A protein and the small-molecule ligand that binds it are described below.
Small molecule (SMILES): O=P(O)(O)OC[C@@H](O)[C@@H](O)[C@@H](O)COP(=O)(O)OC[C@@H](O)[C@@H](O)[C@@H](O)COP(=O)(O)O

Sequence of chain 1.A:
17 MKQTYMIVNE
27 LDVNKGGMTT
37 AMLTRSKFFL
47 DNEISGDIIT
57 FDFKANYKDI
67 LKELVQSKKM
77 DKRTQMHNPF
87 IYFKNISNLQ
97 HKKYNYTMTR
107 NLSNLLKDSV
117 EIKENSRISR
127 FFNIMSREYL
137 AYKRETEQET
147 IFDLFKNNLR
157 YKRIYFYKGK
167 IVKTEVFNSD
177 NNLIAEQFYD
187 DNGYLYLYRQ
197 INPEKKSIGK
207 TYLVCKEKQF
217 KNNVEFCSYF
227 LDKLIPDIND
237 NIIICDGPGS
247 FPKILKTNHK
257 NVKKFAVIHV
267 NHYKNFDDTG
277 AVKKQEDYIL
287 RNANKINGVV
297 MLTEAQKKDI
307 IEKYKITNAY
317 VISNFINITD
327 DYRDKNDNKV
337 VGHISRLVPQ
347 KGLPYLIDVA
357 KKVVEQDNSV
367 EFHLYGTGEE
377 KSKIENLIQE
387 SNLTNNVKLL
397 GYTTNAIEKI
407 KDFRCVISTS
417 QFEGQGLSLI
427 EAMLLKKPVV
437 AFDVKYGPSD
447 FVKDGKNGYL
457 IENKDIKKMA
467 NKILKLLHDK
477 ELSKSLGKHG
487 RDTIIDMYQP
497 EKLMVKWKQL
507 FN

Binding-site contacts:
Ligand atom OAA contacts residue LYS249 of chain 1.A at 2.8 Å (salt-bridge).
Ligand atom OAQ contacts residue GLY243 of chain 1.A at 3.2 Å.
Ligand atom OAQ contacts residue ASN25 of chain 1.A at 3.3 Å (h-bond).
Ligand atom CAU contacts residue ASN25 of chain 1.A at 3.7 Å.
Ligand atom OAJ contacts residue GLU26 of chain 1.A at 2.7 Å (salt-bridge).
Ligand atom PBN contacts residue GLY245 of chain 1.A at 3.8 Å.
Ligand atom OAY contacts residue GLY33 of chain 1.A at 3.4 Å.
Ligand atom PBN contacts residue SER246 of chain 1.A at 4.0 Å.
Ligand atom OAP contacts residue LYS31 of chain 1.A at 3.1 Å.
Ligand atom CBH contacts residue GLU26 of chain 1.A at 3.7 Å.
Ligand atom OAC contacts residue PRO244 of chain 1.A at 3.3 Å.
Ligand atom OAL contacts residue ASN25 of chain 1.A at 3.1 Å (h-bond).
Ligand atom OAB contacts residue MET34 of chain 1.A at 2.9 Å (h-bond).
Ligand atom PBM contacts residue MET34 of chain 1.A at 3.8 Å.
Ligand atom OAZ contacts residue ASN25 of chain 1.A at 3.5 Å.
Ligand atom CAW contacts residue VAL24 of chain 1.A at 3.8 Å (hydrophobic).
Ligand atom OAC contacts residue GLY245 of chain 1.A at 3.1 Å (h-bond).
Ligand atom OAZ contacts residue SER246 of chain 1.A at 3.8 Å.
Ligand atom CAW contacts residue GLU26 of chain 1.A at 3.6 Å.
Ligand atom OAY contacts residue MET34 of chain 1.A at 3.8 Å.
Ligand atom OAC contacts residue GLY243 of chain 1.A at 3.9 Å.
Ligand atom OAP contacts residue GLY32 of chain 1.A at 3.6 Å.
Ligand atom OBB contacts residue GLU26 of chain 1.A at 3.4 Å (salt-bridge).
Ligand atom OBB contacts residue ASN25 of chain 1.A at 3.3 Å.
Ligand atom OAI contacts residue VAL24 of chain 1.A at 3.3 Å.
Ligand atom OAB contacts residue GLY32 of chain 1.A at 3.8 Å.
Ligand atom OAZ contacts residue GLY245 of chain 1.A at 3.6 Å.
Ligand atom OAO contacts residue ILE204 of chain 1.A at 3.9 Å.
Ligand atom OAH contacts residue GLN281 of chain 1.A at 3.8 Å.
Ligand atom PBM contacts residue GLY33 of chain 1.A at 3.5 Å.
Ligand atom OAB contacts residue THR35 of chain 1.A at 3.1 Å (h-bond).
Ligand atom OAB contacts residue LYS31 of chain 1.A at 3.8 Å.
Ligand atom PBL contacts residue LYS249 of chain 1.A at 3.7 Å.
Ligand atom PBN contacts residue ASN25 of chain 1.A at 3.8 Å.
Ligand atom OAN contacts residue VAL220 of chain 1.A at 3.9 Å.
Ligand atom OAA contacts residue VAL220 of chain 1.A at 4.0 Å.
Ligand atom OAQ contacts residue GLY245 of chain 1.A at 4.0 Å.
Ligand atom OAQ contacts residue SER246 of chain 1.A at 2.6 Å (h-bond).
Ligand atom OAB contacts residue GLY33 of chain 1.A at 2.8 Å (h-bond).
Ligand atom OAA contacts residue ASN219 of chain 1.A at 3.1 Å (h-bond).